Binding-site contacts:
Ligand atom N06 contacts residue PHE196 of chain 1.C at 3.2 Å.
Ligand atom C02 contacts residue ARG263 of chain 1.C at 3.6 Å.
Ligand atom O03 contacts residue ARG228 of chain 1.C at 3.6 Å.
Ligand atom C07 contacts residue ASP191 of chain 1.C at 3.3 Å.
Ligand atom C01 contacts residue ARG263 of chain 1.C at 3.6 Å.
Ligand atom C17 contacts residue SER40 of chain 1.C at 3.5 Å.
Ligand atom N05 contacts residue ASN127 of chain 1.C at 2.7 Å (h-bond).
Ligand atom C03 contacts residue ASP108 of chain 1.C at 3.5 Å.
Ligand atom C07 contacts residue MET152 of chain 1.C at 3.6 Å (hydrophobic).
Ligand atom N04 contacts residue ASP191 of chain 1.C at 2.9 Å (salt-bridge).
Ligand atom N01 contacts residue ASP108 of chain 1.C at 2.9 Å (salt-bridge).
Ligand atom O02 contacts residue ARG228 of chain 1.C at 3.0 Å (salt-bridge).
Ligand atom C12 contacts residue LYS227 of chain 1.C at 3.6 Å.
Ligand atom N02 contacts residue ARG263 of chain 1.C at 3.6 Å.
Ligand atom C18 contacts residue SER40 of chain 1.C at 3.6 Å.
Ligand atom N04 contacts residue MET152 of chain 1.C at 3.3 Å (h-bond).
Ligand atom C14 contacts residue ARG228 of chain 1.C at 3.5 Å.
Ligand atom C15 contacts residue LEU41 of chain 1.C at 3.5 Å (hydrophobic).
Ligand atom N07 contacts residue LYS227 of chain 1.C at 3.3 Å.
Ligand atom C06 contacts residue LYS227 of chain 1.C at 3.3 Å.
Ligand atom O04 contacts residue ARG243 of chain 1.C at 3.4 Å (salt-bridge).
Ligand atom N07 contacts residue ARG228 of chain 1.C at 3.0 Å (salt-bridge).
Ligand atom N02 contacts residue LYS227 of chain 1.C at 3.3 Å (salt-bridge).
Ligand atom N04 contacts residue ALA223 of chain 1.C at 3.5 Å.
Ligand atom O04 contacts residue ARG228 of chain 1.C at 3.3 Å (salt-bridge).
Ligand atom O01 contacts residue ALA223 of chain 1.C at 3.2 Å.
Ligand atom O01 contacts residue PHE196 of chain 1.C at 3.5 Å.
Ligand atom N01 contacts residue ARG263 of chain 1.C at 3.3 Å (salt-bridge).
Ligand atom C16 contacts residue LEU41 of chain 1.C at 3.6 Å (hydrophobic).
Ligand atom C06 contacts residue MET152 of chain 1.C at 3.5 Å (hydrophobic).
Ligand atom C03 contacts residue ARG263 of chain 1.C at 3.3 Å.
Ligand atom O04 contacts residue LYS227 of chain 1.C at 3.6 Å.
Ligand atom C04 contacts residue ARG263 of chain 1.C at 3.6 Å.
Ligand atom O01 contacts residue LYS227 of chain 1.C at 2.3 Å (salt-bridge).
Ligand atom C07 contacts residue ASN127 of chain 1.C at 3.6 Å.
Ligand atom N02 contacts residue PHE196 of chain 1.C at 3.5 Å.
Ligand atom N08 contacts residue ARG243 of chain 1.C at 3.1 Å (salt-bridge).
Ligand atom N03 contacts residue ASN127 of chain 1.C at 3.0 Å (h-bond).
Ligand atom N05 contacts residue ASP191 of chain 1.C at 3.0 Å (salt-bridge).
Ligand atom C06 contacts residue ALA223 of chain 1.C at 3.4 Å (hydrophobic).

Sequence of chain 1.C:
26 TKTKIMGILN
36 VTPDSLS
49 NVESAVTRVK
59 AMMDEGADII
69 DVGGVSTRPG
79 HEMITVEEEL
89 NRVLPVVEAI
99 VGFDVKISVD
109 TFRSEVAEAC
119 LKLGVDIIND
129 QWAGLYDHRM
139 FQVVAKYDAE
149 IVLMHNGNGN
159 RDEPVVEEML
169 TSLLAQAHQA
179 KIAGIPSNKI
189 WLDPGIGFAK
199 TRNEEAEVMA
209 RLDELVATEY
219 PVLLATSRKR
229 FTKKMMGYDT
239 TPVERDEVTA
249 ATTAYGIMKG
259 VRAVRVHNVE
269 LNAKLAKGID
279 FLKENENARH

The small molecule below binds the protein below.
Small molecule (SMILES): Cc1noc(NS(=O)(=O)c2ccc(NCc3cnc4nc(N)[nH]c(=O)c4n3)cc2)c1C